This protein binds this small molecule.
Small molecule (SMILES): CC(C)CCC[C@@H](C)[C@H]1CC[C@H]2[C@@H]3CC=C4C[C@@H](O)CC[C@]4(C)[C@H]3CC[C@]12C

Binding-site contacts:
Ligand atom C10 contacts residue SER397 of chain 1.A at 4.4 Å.
Ligand atom C11 contacts residue SER397 of chain 1.A at 4.3 Å.
Ligand atom C4 contacts residue TYR393 of chain 1.A at 4.2 Å (hydrophobic).
Ligand atom C6 contacts residue PHE37 of chain 1.A at 4.1 Å (hydrophobic).
Ligand atom C7 contacts residue LEU36 of chain 1.A at 3.6 Å (hydrophobic).
Ligand atom C22 contacts residue TRP400 of chain 1.A at 3.7 Å (hydrophobic).
Ligand atom C19 contacts residue TYR393 of chain 1.A at 3.8 Å (hydrophobic).
Ligand atom C19 contacts residue SER397 of chain 1.A at 3.4 Å.
Ligand atom C24 contacts residue TRP400 of chain 1.A at 3.7 Å (hydrophobic).
Ligand atom C27 contacts residue ILE362 of chain 1.A at 4.3 Å (hydrophobic).
Ligand atom C8 contacts residue SER397 of chain 1.A at 4.2 Å.
Ligand atom C9 contacts residue SER397 of chain 1.A at 4.3 Å.
Ligand atom C4 contacts residue ILE32 of chain 1.A at 3.8 Å (hydrophobic).
Ligand atom C15 contacts residue LEU40 of chain 1.A at 4.0 Å (hydrophobic).
Ligand atom O1 contacts residue ILE32 of chain 1.A at 3.9 Å.
Ligand atom C27 contacts residue LEU401 of chain 1.A at 4.4 Å (hydrophobic).
Ligand atom C23 contacts residue TRP400 of chain 1.A at 4.2 Å (hydrophobic).
Ligand atom C6 contacts residue LEU36 of chain 1.A at 3.8 Å (hydrophobic).
Ligand atom C3 contacts residue ILE32 of chain 1.A at 4.3 Å (hydrophobic).
Ligand atom C5 contacts residue ILE32 of chain 1.A at 4.3 Å (hydrophobic).
Ligand atom C6 contacts residue ILE32 of chain 1.A at 3.8 Å (hydrophobic).
Ligand atom C18 contacts residue SER397 of chain 1.A at 3.6 Å.
Ligand atom C22 contacts residue LEU401 of chain 1.A at 4.3 Å (hydrophobic).

Sequence of chain 1.A:
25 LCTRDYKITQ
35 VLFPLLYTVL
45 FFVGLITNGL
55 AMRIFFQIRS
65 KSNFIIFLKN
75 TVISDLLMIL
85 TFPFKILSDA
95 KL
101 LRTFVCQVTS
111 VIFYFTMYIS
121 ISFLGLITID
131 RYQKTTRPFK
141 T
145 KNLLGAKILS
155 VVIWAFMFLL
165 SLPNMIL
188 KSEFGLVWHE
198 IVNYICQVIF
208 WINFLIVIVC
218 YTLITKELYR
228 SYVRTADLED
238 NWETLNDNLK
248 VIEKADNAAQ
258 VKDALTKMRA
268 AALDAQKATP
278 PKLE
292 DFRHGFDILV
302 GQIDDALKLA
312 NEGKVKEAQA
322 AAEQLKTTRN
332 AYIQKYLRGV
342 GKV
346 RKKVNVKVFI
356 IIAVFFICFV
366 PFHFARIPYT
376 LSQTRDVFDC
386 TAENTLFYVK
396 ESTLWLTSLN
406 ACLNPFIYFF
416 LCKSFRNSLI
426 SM